Binding-site contacts:
Ligand atom C7 contacts residue ASN1134 of chain 1.B at 3.4 Å.
Ligand atom C3 contacts residue ASN1134 of chain 1.B at 3.8 Å.
Ligand atom C2 contacts residue ASN1134 of chain 1.B at 2.4 Å.
Ligand atom O7 contacts residue ASN1134 of chain 1.B at 3.5 Å (h-bond).
Ligand atom N2 contacts residue ASN1134 of chain 1.B at 2.9 Å (h-bond).
Ligand atom C5 contacts residue ASN1134 of chain 1.B at 3.7 Å.
Ligand atom C1 contacts residue ASN1134 of chain 1.B at 1.4 Å.
Ligand atom C8 contacts residue ASN1134 of chain 1.B at 4.5 Å.
Ligand atom O5 contacts residue ASN1134 of chain 1.B at 2.4 Å (h-bond).
Ligand atom C4 contacts residue ASN1134 of chain 1.B at 4.2 Å.

The small molecule below binds the protein below.
Small molecule (SMILES): CC(=O)N[C@H]1[C@H](O[C@H]2[C@H](O)[C@@H](NC(C)=O)CO[C@@H]2CO)O[C@H](CO)[C@@H](O)[C@@H]1O

Sequence of chain 1.B:
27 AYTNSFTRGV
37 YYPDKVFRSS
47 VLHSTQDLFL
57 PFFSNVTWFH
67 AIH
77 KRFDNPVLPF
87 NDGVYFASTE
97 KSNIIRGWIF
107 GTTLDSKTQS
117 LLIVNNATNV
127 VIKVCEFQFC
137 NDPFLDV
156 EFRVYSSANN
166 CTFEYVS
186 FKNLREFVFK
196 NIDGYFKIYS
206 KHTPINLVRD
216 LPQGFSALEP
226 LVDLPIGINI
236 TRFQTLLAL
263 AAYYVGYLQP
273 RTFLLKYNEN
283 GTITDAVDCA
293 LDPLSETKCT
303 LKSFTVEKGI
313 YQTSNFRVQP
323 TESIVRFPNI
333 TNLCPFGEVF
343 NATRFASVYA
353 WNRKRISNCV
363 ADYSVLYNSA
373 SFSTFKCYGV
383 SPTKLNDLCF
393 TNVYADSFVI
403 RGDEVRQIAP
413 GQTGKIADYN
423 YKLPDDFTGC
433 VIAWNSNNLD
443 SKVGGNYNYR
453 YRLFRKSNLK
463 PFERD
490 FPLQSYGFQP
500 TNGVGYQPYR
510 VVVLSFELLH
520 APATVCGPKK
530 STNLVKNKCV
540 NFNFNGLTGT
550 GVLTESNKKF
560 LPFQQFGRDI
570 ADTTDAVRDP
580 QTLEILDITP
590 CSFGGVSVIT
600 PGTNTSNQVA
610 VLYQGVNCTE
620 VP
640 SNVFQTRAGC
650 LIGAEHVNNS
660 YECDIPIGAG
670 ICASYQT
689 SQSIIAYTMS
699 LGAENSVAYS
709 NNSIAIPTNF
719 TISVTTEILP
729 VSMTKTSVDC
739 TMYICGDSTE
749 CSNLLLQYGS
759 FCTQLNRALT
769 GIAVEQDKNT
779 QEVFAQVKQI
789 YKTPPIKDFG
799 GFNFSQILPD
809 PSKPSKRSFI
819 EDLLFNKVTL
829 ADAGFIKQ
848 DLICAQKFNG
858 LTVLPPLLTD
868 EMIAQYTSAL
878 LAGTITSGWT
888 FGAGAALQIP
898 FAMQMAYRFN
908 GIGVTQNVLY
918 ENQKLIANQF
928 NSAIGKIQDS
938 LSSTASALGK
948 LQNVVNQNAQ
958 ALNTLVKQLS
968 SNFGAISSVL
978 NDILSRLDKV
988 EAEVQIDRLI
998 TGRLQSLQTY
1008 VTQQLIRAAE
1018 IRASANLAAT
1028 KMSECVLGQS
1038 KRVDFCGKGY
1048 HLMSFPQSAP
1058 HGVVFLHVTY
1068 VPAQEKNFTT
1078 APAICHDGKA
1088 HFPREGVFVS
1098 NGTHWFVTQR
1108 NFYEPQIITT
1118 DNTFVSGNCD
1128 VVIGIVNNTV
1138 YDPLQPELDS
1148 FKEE